Sequence of chain 9.A:
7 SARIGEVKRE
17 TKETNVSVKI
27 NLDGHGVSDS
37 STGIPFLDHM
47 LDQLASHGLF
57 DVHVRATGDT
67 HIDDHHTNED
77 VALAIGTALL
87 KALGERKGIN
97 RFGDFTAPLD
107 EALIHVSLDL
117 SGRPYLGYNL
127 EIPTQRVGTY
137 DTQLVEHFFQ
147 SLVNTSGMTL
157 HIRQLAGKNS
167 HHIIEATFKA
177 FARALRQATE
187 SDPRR

Binding-site contacts:
Ligand atom C5 contacts residue HIS168 of chain 9.A at 3.8 Å.
Ligand atom C5 contacts residue GLU171 of chain 9.A at 4.1 Å.
Ligand atom C3 contacts residue LEU105 of chain 9.A at 3.8 Å (hydrophobic).
Ligand atom N2 contacts residue MN1 of chain 15.C at 4.4 Å.
Ligand atom C3 contacts residue HIS168 of chain 9.A at 4.2 Å.
Ligand atom C5 contacts residue GLU75 of chain 15.A at 4.2 Å.
Ligand atom N4 contacts residue MN1 of chain 15.B at 4.4 Å.
Ligand atom C3 contacts residue HIS71 of chain 15.A at 4.4 Å.
Ligand atom N2 contacts residue LEU105 of chain 9.A at 4.0 Å.
Ligand atom N4 contacts residue HIS168 of chain 9.A at 3.4 Å (h-bond).
Ligand atom N4 contacts residue GLU75 of chain 15.A at 3.3 Å (salt-bridge).
Ligand atom N1 contacts residue MN1 of chain 15.B at 2.3 Å.
Ligand atom N1 contacts residue HIS71 of chain 15.A at 4.5 Å.
Ligand atom N4 contacts residue LEU105 of chain 9.A at 4.1 Å.
Ligand atom N4 contacts residue HIS72 of chain 15.A at 4.4 Å.
Ligand atom C5 contacts residue MN1 of chain 15.C at 3.2 Å.
Ligand atom N1 contacts residue LEU105 of chain 9.A at 4.2 Å.
Ligand atom C3 contacts residue MN1 of chain 15.B at 4.4 Å.
Ligand atom N2 contacts residue MN1 of chain 15.B at 3.2 Å.
Ligand atom C3 contacts residue MN1 of chain 15.C at 3.2 Å.
Ligand atom C5 contacts residue MN1 of chain 15.B at 3.2 Å.
Ligand atom C5 contacts residue LEU105 of chain 9.A at 4.5 Å (hydrophobic).
Ligand atom N2 contacts residue GLU171 of chain 9.A at 3.6 Å.
Ligand atom N1 contacts residue MN1 of chain 15.C at 4.4 Å.
Ligand atom C3 contacts residue GLU75 of chain 15.A at 3.8 Å.
Ligand atom C5 contacts residue HIS72 of chain 15.A at 3.7 Å.
Ligand atom N4 contacts residue HIS71 of chain 15.A at 3.1 Å (h-bond).
Ligand atom C5 contacts residue HIS71 of chain 15.A at 3.1 Å.
Ligand atom C3 contacts residue ARG119 of chain 4.A at 4.5 Å.
Ligand atom N1 contacts residue HIS167 of chain 9.A at 3.2 Å (h-bond).
Ligand atom N2 contacts residue HIS72 of chain 15.A at 4.1 Å.
Ligand atom N1 contacts residue HIS72 of chain 15.A at 3.2 Å (h-bond).
Ligand atom N1 contacts residue GLU171 of chain 9.A at 3.1 Å (salt-bridge).
Ligand atom C5 contacts residue HIS167 of chain 9.A at 3.4 Å.
Ligand atom N4 contacts residue MN1 of chain 15.C at 2.2 Å.

The small molecule below binds the protein below.
Small molecule (SMILES): c1nnc[nH]1

Sequence of chain 15.A:
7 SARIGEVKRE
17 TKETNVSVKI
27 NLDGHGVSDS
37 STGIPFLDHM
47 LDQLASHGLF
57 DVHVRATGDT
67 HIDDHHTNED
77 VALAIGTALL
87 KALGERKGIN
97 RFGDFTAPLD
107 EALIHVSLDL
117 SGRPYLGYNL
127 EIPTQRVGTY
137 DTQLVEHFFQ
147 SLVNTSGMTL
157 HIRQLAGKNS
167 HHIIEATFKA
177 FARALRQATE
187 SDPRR

Sequence of chain 4.A:
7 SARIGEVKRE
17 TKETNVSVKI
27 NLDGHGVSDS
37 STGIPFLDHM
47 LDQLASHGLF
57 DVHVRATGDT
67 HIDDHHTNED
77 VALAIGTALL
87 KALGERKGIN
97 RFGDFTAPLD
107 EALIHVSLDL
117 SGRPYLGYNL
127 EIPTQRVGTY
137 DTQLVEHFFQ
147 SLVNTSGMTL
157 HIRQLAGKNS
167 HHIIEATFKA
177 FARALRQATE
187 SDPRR